This small molecule binds to this protein.
Small molecule (SMILES): Nc1nc(Nc2ccc(S(N)(=O)=O)cc2)nn1C(=S)Nc1c(F)cccc1F

Sequence of chain 1.A:
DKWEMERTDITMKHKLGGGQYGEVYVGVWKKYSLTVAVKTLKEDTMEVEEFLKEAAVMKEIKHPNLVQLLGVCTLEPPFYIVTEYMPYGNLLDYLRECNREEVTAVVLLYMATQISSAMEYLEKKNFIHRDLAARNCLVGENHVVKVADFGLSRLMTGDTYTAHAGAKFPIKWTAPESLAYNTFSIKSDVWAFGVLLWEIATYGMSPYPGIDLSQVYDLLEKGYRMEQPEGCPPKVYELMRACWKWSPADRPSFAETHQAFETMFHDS

Binding-site contacts:
Ligand atom NAR contacts residue TYR109 of chain 1.A at 3.5 Å.
Ligand atom NBA contacts residue LEU162 of chain 1.A at 3.7 Å.
Ligand atom CAZ contacts residue TYR45 of chain 1.A at 3.7 Å (hydrophobic).
Ligand atom CAY contacts residue GLY113 of chain 1.A at 3.7 Å.
Ligand atom CAL contacts residue GLY113 of chain 1.A at 3.6 Å.
Ligand atom FAG contacts residue ARG159 of chain 1.A at 3.7 Å.
Ligand atom OAD contacts residue GLY41 of chain 1.A at 3.5 Å.
Ligand atom FAG contacts residue TYR45 of chain 1.A at 3.4 Å.
Ligand atom CAN contacts residue GLY113 of chain 1.A at 3.6 Å.
Ligand atom FAF contacts residue VAL48 of chain 1.A at 3.4 Å.
Ligand atom CAJ contacts residue ASN160 of chain 1.A at 3.3 Å.
Ligand atom CAJ contacts residue ALA172 of chain 1.A at 3.4 Å (hydrophobic).
Ligand atom FAF contacts residue PHE174 of chain 1.A at 3.4 Å.
Ligand atom OAC contacts residue GLY41 of chain 1.A at 3.3 Å.
Ligand atom CAS contacts residue LEU162 of chain 1.A at 3.7 Å (hydrophobic).
Ligand atom FAF contacts residue LEU40 of chain 1.A at 3.6 Å.
Ligand atom NAP contacts residue LEU40 of chain 1.A at 3.6 Å.
Ligand atom NAP contacts residue LEU162 of chain 1.A at 3.4 Å.
Ligand atom CAH contacts residue TYR45 of chain 1.A at 3.6 Å (hydrophobic).
Ligand atom NBA contacts residue LEU40 of chain 1.A at 3.8 Å.
Ligand atom FAG contacts residue ASN160 of chain 1.A at 3.5 Å.
Ligand atom CAJ contacts residue TYR45 of chain 1.A at 3.4 Å (hydrophobic).
Ligand atom NAA contacts residue GLU108 of chain 1.A at 3.0 Å (salt-bridge).
Ligand atom CAV contacts residue ALA172 of chain 1.A at 3.4 Å (hydrophobic).
Ligand atom OAC contacts residue GLN44 of chain 1.A at 3.5 Å (h-bond).
Ligand atom FAG contacts residue LEU162 of chain 1.A at 3.4 Å.
Ligand atom CAI contacts residue TYR45 of chain 1.A at 3.8 Å (hydrophobic).
Ligand atom NAQ contacts residue LEU40 of chain 1.A at 3.7 Å.
Ligand atom NAO contacts residue MET110 of chain 1.A at 2.9 Å (h-bond).
Ligand atom CAV contacts residue TYR45 of chain 1.A at 3.3 Å (hydrophobic).
Ligand atom CAW contacts residue MET110 of chain 1.A at 3.6 Å (hydrophobic).
Ligand atom CAL contacts residue TYR109 of chain 1.A at 3.5 Å (hydrophobic).
Ligand atom NAR contacts residue MET110 of chain 1.A at 2.9 Å (h-bond).
Ligand atom FAG contacts residue ALA172 of chain 1.A at 3.5 Å.
Ligand atom NAA contacts residue THR107 of chain 1.A at 3.8 Å.
Ligand atom CAI contacts residue PHE174 of chain 1.A at 3.6 Å (hydrophobic).
Ligand atom CAW contacts residue LEU40 of chain 1.A at 3.6 Å (hydrophobic).
Ligand atom CAU contacts residue TYR45 of chain 1.A at 3.6 Å (hydrophobic).
Ligand atom SAE contacts residue PHE174 of chain 1.A at 3.6 Å.
Ligand atom CAL contacts residue MET110 of chain 1.A at 3.5 Å (hydrophobic).